Binding-site contacts:
Ligand atom CB contacts residue TYR42 of chain 1.B at 3.4 Å (hydrophobic).
Ligand atom NE2 contacts residue THR78 of chain 1.B at 3.8 Å.
Ligand atom CG contacts residue TRP67 of chain 1.B at 3.9 Å (hydrophobic).
Ligand atom CA contacts residue LEA1 of chain 1.F at 3.8 Å.
Ligand atom OE1 contacts residue THR78 of chain 1.B at 2.6 Å (h-bond).
Ligand atom C contacts residue TRP67 of chain 1.B at 3.9 Å (hydrophobic).
Ligand atom CB contacts residue TRP67 of chain 1.B at 3.6 Å (hydrophobic).
Ligand atom CA contacts residue ALA34 of chain 1.B at 3.6 Å (hydrophobic).
Ligand atom CB contacts residue LEA1 of chain 1.F at 3.7 Å.
Ligand atom CD2 contacts residue SER76 of chain 1.B at 3.6 Å.
Ligand atom CG contacts residue TYR42 of chain 1.B at 3.5 Å (hydrophobic).
Ligand atom C contacts residue SER33 of chain 1.B at 3.2 Å.
Ligand atom C contacts residue LEA1 of chain 1.F at 3.1 Å.
Ligand atom CB contacts residue TRP67 of chain 1.B at 3.8 Å (hydrophobic).
Ligand atom CA contacts residue SER33 of chain 1.B at 3.3 Å.
Ligand atom OE1 contacts residue LEU98 of chain 1.B at 3.6 Å.
Ligand atom N contacts residue ALA34 of chain 1.B at 3.9 Å.
Ligand atom O contacts residue LEA1 of chain 1.F at 3.4 Å.
Ligand atom NE2 contacts residue TRP67 of chain 1.B at 3.5 Å.
Ligand atom NE2 contacts residue LEU98 of chain 1.B at 3.9 Å.
Ligand atom CE1 contacts residue SER76 of chain 1.B at 3.9 Å.
Ligand atom CA contacts residue LEA1 of chain 1.F at 2.4 Å.
Ligand atom O contacts residue TRP67 of chain 1.B at 3.5 Å.
Ligand atom N contacts residue LEA1 of chain 1.F at 3.5 Å (h-bond).
Ligand atom O contacts residue ALA34 of chain 1.B at 3.8 Å.
Ligand atom CB contacts residue SER33 of chain 1.B at 3.7 Å.
Ligand atom NE2 contacts residue TRP96 of chain 1.B at 3.3 Å.
Ligand atom N contacts residue LEA1 of chain 1.F at 1.3 Å.
Ligand atom O contacts residue SER33 of chain 1.B at 2.6 Å (h-bond).
Ligand atom CD contacts residue THR78 of chain 1.B at 3.7 Å.
Ligand atom CB contacts residue ALA34 of chain 1.B at 3.9 Å (hydrophobic).
Ligand atom CE1 contacts residue TRP67 of chain 1.B at 3.4 Å (hydrophobic).
Ligand atom NE2 contacts residue SER76 of chain 1.B at 2.9 Å (h-bond).
Ligand atom SG contacts residue LEA1 of chain 1.F at 1.8 Å.
Ligand atom CB contacts residue LEA1 of chain 1.F at 2.7 Å.
Ligand atom C contacts residue ALA34 of chain 1.B at 4.0 Å (hydrophobic).
Ligand atom OE1 contacts residue TRP67 of chain 1.B at 3.9 Å.
Ligand atom CD contacts residue LEA1 of chain 1.F at 3.8 Å.
Ligand atom CG contacts residue TRP67 of chain 1.B at 3.3 Å (hydrophobic).
Ligand atom O contacts residue LEU13 of chain 1.B at 3.3 Å.

Sequence of chain 1.B:
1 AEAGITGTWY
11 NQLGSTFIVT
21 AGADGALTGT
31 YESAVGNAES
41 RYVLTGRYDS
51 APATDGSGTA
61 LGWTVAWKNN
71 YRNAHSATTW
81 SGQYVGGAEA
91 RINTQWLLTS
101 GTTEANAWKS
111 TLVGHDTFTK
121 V

A protein and the small-molecule ligand that binds it are described below.
Small molecule (SMILES): NC(=O)CC[C@H](NC(=O)[C@@H]1CCCN1C(=O)[C@@H](N)Cc1c[nH]cn1)C(=O)NCC(=O)N1CCC[C@H]1C(=O)N1CCC[C@H]1C(=O)N[C@@H](CS)C(=O)N[C@@H](CCCC[NH3+])C(N)=O